The small molecule below binds the protein below.
Small molecule (SMILES): CC[C@H](C)[C@H](C(=O)O)[C@@H](O)C(=O)NCc1cc(OC)cc(OC)c1

Binding-site contacts:
Ligand atom C13 contacts residue THR1 of chain 1.BA at 3.0 Å.
Ligand atom C6 contacts residue SER168 of chain 1.BA at 4.0 Å.
Ligand atom C14 contacts residue THR20 of chain 1.BA at 3.8 Å.
Ligand atom O2 contacts residue SER129 of chain 1.BA at 4.0 Å.
Ligand atom C6 contacts residue THR1 of chain 1.BA at 4.0 Å.
Ligand atom N7 contacts residue THR1 of chain 1.BA at 3.0 Å (h-bond).
Ligand atom O12 contacts residue ARG45 of chain 1.BA at 4.0 Å.
Ligand atom C8 contacts residue THR1 of chain 1.BA at 3.3 Å.
Ligand atom C5 contacts residue SER129 of chain 1.BA at 3.8 Å.
Ligand atom O17 contacts residue LYS33 of chain 1.BA at 3.4 Å (salt-bridge).
Ligand atom C11 contacts residue GLY47 of chain 1.BA at 4.1 Å.
Ligand atom C19 contacts residue SER129 of chain 1.BA at 3.8 Å.
Ligand atom C3 contacts residue SER46 of chain 1.BA at 3.8 Å.
Ligand atom C16 contacts residue ARG45 of chain 1.BA at 3.9 Å.
Ligand atom O17 contacts residue THR1 of chain 1.BA at 2.2 Å (h-bond).
Ligand atom C15 contacts residue THR1 of chain 1.BA at 3.6 Å.
Ligand atom O12 contacts residue SER46 of chain 1.BA at 3.0 Å.
Ligand atom C15 contacts residue ARG45 of chain 1.BA at 3.6 Å.
Ligand atom C4 contacts residue THR1 of chain 1.BA at 4.1 Å.
Ligand atom C9 contacts residue THR1 of chain 1.BA at 2.7 Å.
Ligand atom C11 contacts residue SER46 of chain 1.BA at 4.1 Å.
Ligand atom C10 contacts residue THR1 of chain 1.BA at 2.4 Å.
Ligand atom C1 contacts residue SER129 of chain 1.BA at 3.9 Å.
Ligand atom C11 contacts residue THR1 of chain 1.BA at 1.3 Å.
Ligand atom C15 contacts residue LYS33 of chain 1.BA at 4.1 Å.
Ligand atom C10 contacts residue GLY47 of chain 1.BA at 3.8 Å.
Ligand atom C13 contacts residue LYS33 of chain 1.BA at 3.8 Å.
Ligand atom C16 contacts residue SER46 of chain 1.BA at 4.0 Å.
Ligand atom O2 contacts residue GLY128 of chain 1.BA at 3.8 Å.
Ligand atom C3 contacts residue GLY47 of chain 1.BA at 3.9 Å.
Ligand atom C6 contacts residue SER129 of chain 1.BA at 3.8 Å.
Ligand atom O12 contacts residue GLY47 of chain 1.BA at 3.0 Å (h-bond).
Ligand atom O17 contacts residue SER168 of chain 1.BA at 4.1 Å.
Ligand atom O2 contacts residue SER46 of chain 1.BA at 3.8 Å.
Ligand atom C16 contacts residue GLY47 of chain 1.BA at 3.4 Å.
Ligand atom O12 contacts residue THR1 of chain 1.BA at 2.3 Å (h-bond).
Ligand atom C20 contacts residue SER129 of chain 1.BA at 4.1 Å.
Ligand atom O17 contacts residue ARG19 of chain 1.BA at 3.2 Å (salt-bridge).
Ligand atom C4 contacts residue SER129 of chain 1.BA at 4.0 Å.
Ligand atom O2 contacts residue GLY47 of chain 1.BA at 3.6 Å (h-bond).

Sequence of chain 1.BA:
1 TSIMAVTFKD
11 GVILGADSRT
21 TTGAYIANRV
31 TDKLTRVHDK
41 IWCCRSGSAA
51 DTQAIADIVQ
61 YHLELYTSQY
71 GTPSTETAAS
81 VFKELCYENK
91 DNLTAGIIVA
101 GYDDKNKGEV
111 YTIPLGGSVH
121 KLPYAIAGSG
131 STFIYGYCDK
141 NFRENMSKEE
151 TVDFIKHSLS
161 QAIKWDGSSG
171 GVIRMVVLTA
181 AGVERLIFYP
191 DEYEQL